Binding-site contacts:
Ligand atom C8 contacts residue ASN62 of chain 1.C at 4.3 Å.
Ligand atom O7 contacts residue ASN62 of chain 1.C at 2.9 Å (h-bond).
Ligand atom N2 contacts residue PRO60 of chain 1.C at 3.6 Å (h-bond).
Ligand atom C7 contacts residue PRO59 of chain 1.C at 4.1 Å (hydrophobic).
Ligand atom C4 contacts residue ASN62 of chain 1.C at 4.2 Å.
Ligand atom C7 contacts residue ASN62 of chain 1.C at 3.1 Å.
Ligand atom O6 contacts residue ASN62 of chain 1.C at 4.5 Å.
Ligand atom C8 contacts residue PRO60 of chain 1.C at 3.0 Å (hydrophobic).
Ligand atom N2 contacts residue ASN62 of chain 1.C at 2.9 Å (h-bond).
Ligand atom C8 contacts residue PRO59 of chain 1.C at 3.3 Å (hydrophobic).
Ligand atom C1 contacts residue ASN62 of chain 1.C at 1.4 Å.
Ligand atom C3 contacts residue ASN62 of chain 1.C at 3.8 Å.
Ligand atom C7 contacts residue PRO60 of chain 1.C at 3.6 Å (hydrophobic).
Ligand atom C2 contacts residue ASN62 of chain 1.C at 2.5 Å.
Ligand atom N2 contacts residue PRO59 of chain 1.C at 3.5 Å.
Ligand atom C3 contacts residue PRO59 of chain 1.C at 4.4 Å (hydrophobic).
Ligand atom C5 contacts residue ASN62 of chain 1.C at 3.6 Å.
Ligand atom O5 contacts residue ASN62 of chain 1.C at 2.3 Å (h-bond).
Ligand atom C8 contacts residue ASN55 of chain 1.C at 3.5 Å.
Ligand atom O3 contacts residue PRO59 of chain 1.C at 4.0 Å.

Sequence of chain 1.C:
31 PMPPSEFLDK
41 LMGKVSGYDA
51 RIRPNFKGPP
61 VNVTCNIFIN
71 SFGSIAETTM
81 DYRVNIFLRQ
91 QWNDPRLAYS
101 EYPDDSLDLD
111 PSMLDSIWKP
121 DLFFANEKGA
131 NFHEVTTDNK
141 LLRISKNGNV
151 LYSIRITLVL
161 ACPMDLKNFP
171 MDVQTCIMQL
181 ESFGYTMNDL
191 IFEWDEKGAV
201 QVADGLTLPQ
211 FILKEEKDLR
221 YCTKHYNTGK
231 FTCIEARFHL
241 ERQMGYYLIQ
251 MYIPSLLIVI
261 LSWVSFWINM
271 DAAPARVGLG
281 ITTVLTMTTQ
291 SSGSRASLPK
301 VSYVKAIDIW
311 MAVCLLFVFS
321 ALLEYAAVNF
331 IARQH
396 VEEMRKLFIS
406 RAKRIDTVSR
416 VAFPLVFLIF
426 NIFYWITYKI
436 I

This protein binds this small molecule.
Small molecule (SMILES): CC(=O)N[C@H]1[C@H](O[C@H]2[C@H](O)[C@@H](NC(C)=O)CO[C@@H]2CO)O[C@H](CO)[C@@H](O[C@@H]2O[C@H](CO)[C@@H](O)[C@H](O)[C@@H]2O)[C@@H]1O